Binding-site contacts:
Ligand atom C10 contacts residue SER21 of chain 2.B at 4.2 Å.
Ligand atom C7 contacts residue TYR100 of chain 2.B at 3.5 Å (hydrophobic).
Ligand atom N2 contacts residue DA1 of chain 2.D at 3.8 Å.
Ligand atom N1 contacts residue DA1 of chain 2.D at 3.6 Å.
Ligand atom C2 contacts residue TYR12 of chain 2.B at 3.5 Å (hydrophobic).
Ligand atom C7 contacts residue TYR12 of chain 2.B at 3.7 Å (hydrophobic).
Ligand atom O3 contacts residue DA1 of chain 2.D at 4.0 Å.
Ligand atom O1 contacts residue TYR12 of chain 2.B at 3.7 Å.
Ligand atom C2 contacts residue MAN1 of chain 2.J at 3.7 Å.
Ligand atom O4 contacts residue DA1 of chain 2.D at 1.5 Å.
Ligand atom N2 contacts residue HIS205 of chain 2.B at 4.2 Å.
Ligand atom C5 contacts residue DA1 of chain 2.D at 3.5 Å.
Ligand atom C11 contacts residue DA1 of chain 2.D at 3.5 Å.
Ligand atom O6 contacts residue MAN1 of chain 2.J at 1.4 Å.
Ligand atom N1 contacts residue TYR12 of chain 2.B at 3.4 Å (h-bond).
Ligand atom C3 contacts residue TYR12 of chain 2.B at 3.3 Å (hydrophobic).
Ligand atom C13 contacts residue DA1 of chain 2.D at 4.0 Å.
Ligand atom C1 contacts residue LEU99 of chain 2.B at 4.0 Å (hydrophobic).
Ligand atom C1 contacts residue TYR12 of chain 2.B at 3.9 Å (hydrophobic).
Ligand atom O3 contacts residue TYR100 of chain 2.B at 2.5 Å (h-bond).
Ligand atom C1 contacts residue MAN1 of chain 2.J at 2.4 Å.
Ligand atom C8 contacts residue DA1 of chain 2.D at 3.8 Å.
Ligand atom N2 contacts residue TYR12 of chain 2.B at 3.5 Å (h-bond).
Ligand atom O1 contacts residue MAN1 of chain 2.J at 4.0 Å.
Ligand atom C6 contacts residue TYR12 of chain 2.B at 3.2 Å (hydrophobic).
Ligand atom C6 contacts residue DA1 of chain 2.D at 3.5 Å.
Ligand atom C10 contacts residue DA1 of chain 2.D at 3.6 Å.
Ligand atom C11 contacts residue PRO13 of chain 2.B at 4.2 Å (hydrophobic).
Ligand atom C9 contacts residue DA1 of chain 2.D at 2.9 Å.
Ligand atom C9 contacts residue SER21 of chain 2.B at 3.8 Å.
Ligand atom O4 contacts residue SER21 of chain 2.B at 3.9 Å.
Ligand atom C14 contacts residue TYR12 of chain 2.B at 3.6 Å (hydrophobic).
Ligand atom C5 contacts residue TYR12 of chain 2.B at 3.1 Å (hydrophobic).
Ligand atom C8 contacts residue TYR12 of chain 2.B at 3.7 Å (hydrophobic).
Ligand atom C10 contacts residue PRO13 of chain 2.B at 4.0 Å (hydrophobic).
Ligand atom C12 contacts residue DA1 of chain 2.D at 3.9 Å.
Ligand atom C14 contacts residue DA1 of chain 2.D at 4.2 Å.
Ligand atom C7 contacts residue DA1 of chain 2.D at 3.6 Å.
Ligand atom C4 contacts residue TYR12 of chain 2.B at 3.9 Å (hydrophobic).
Ligand atom C10 contacts residue HIS205 of chain 2.B at 4.0 Å.

Sequence of chain 2.B:
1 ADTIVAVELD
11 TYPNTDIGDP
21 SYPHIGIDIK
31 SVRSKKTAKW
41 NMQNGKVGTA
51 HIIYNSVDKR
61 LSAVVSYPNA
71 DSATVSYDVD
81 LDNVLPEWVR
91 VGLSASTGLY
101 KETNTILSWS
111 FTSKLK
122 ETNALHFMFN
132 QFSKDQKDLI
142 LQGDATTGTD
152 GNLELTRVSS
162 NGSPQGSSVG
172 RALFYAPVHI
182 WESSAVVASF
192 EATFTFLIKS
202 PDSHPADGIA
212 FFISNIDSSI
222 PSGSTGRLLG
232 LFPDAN

A small-molecule ligand and the protein it binds are described below.
Small molecule (SMILES): O=c1c(NCCCCCCO)c(NCCOCCO)c1=O